Binding-site contacts:
Ligand atom C20 contacts residue VAL32 of chain 1.A at 3.9 Å (hydrophobic).
Ligand atom C14 contacts residue PRO27 of chain 1.A at 3.6 Å (hydrophobic).
Ligand atom F30 contacts residue GLU90 of chain 1.A at 3.4 Å.
Ligand atom N23 contacts residue VAL32 of chain 1.A at 3.9 Å.
Ligand atom O25 contacts residue ASN85 of chain 1.A at 2.8 Å (h-bond).
Ligand atom C21 contacts residue ASN85 of chain 1.A at 3.7 Å.
Ligand atom O27 contacts residue VAL32 of chain 1.A at 3.4 Å.
Ligand atom C18 contacts residue LEU39 of chain 1.A at 4.0 Å (hydrophobic).
Ligand atom C1 contacts residue TRP26 of chain 1.A at 3.5 Å (hydrophobic).
Ligand atom C22 contacts residue LYS30 of chain 1.A at 3.9 Å.
Ligand atom N23 contacts residue VAL91 of chain 1.A at 3.7 Å.
Ligand atom S32 contacts residue PRO31 of chain 1.A at 4.0 Å.
Ligand atom C14 contacts residue VAL91 of chain 1.A at 3.7 Å (hydrophobic).
Ligand atom C4 contacts residue HIS89 of chain 1.A at 4.0 Å.
Ligand atom C18 contacts residue HIS89 of chain 1.A at 3.9 Å.
Ligand atom O27 contacts residue PRO31 of chain 1.A at 3.3 Å (h-bond).
Ligand atom N24 contacts residue LEU37 of chain 1.A at 3.4 Å.
Ligand atom C20 contacts residue PHE28 of chain 1.A at 3.7 Å (hydrophobic).
Ligand atom C2 contacts residue TRP26 of chain 1.A at 3.6 Å (hydrophobic).
Ligand atom C22 contacts residue PRO27 of chain 1.A at 3.6 Å (hydrophobic).
Ligand atom C12 contacts residue VAL91 of chain 1.A at 3.9 Å (hydrophobic).
Ligand atom O28 contacts residue PRO27 of chain 1.A at 3.9 Å.
Ligand atom O28 contacts residue VAL91 of chain 1.A at 3.6 Å.
Ligand atom C20 contacts residue PRO27 of chain 1.A at 3.6 Å (hydrophobic).
Ligand atom C5 contacts residue LEU37 of chain 1.A at 3.8 Å (hydrophobic).
Ligand atom F31 contacts residue MET94 of chain 1.A at 3.1 Å.
Ligand atom O27 contacts residue ASP33 of chain 1.A at 2.8 Å (salt-bridge).
Ligand atom C13 contacts residue ASN85 of chain 1.A at 3.4 Å.
Ligand atom C8 contacts residue LEU37 of chain 1.A at 3.7 Å (hydrophobic).
Ligand atom F31 contacts residue PRO27 of chain 1.A at 3.4 Å.
Ligand atom C17 contacts residue ASN85 of chain 1.A at 3.5 Å.
Ligand atom O29 contacts residue LEU37 of chain 1.A at 3.4 Å.
Ligand atom C6 contacts residue GLU90 of chain 1.A at 3.9 Å.
Ligand atom C19 contacts residue TRP26 of chain 1.A at 3.5 Å (hydrophobic).
Ligand atom O25 contacts residue CYS81 of chain 1.A at 3.9 Å.
Ligand atom C9 contacts residue PRO27 of chain 1.A at 3.8 Å (hydrophobic).
Ligand atom C19 contacts residue PRO27 of chain 1.A at 3.8 Å (hydrophobic).
Ligand atom C7 contacts residue LEU37 of chain 1.A at 3.9 Å (hydrophobic).
Ligand atom C20 contacts residue VAL91 of chain 1.A at 4.0 Å (hydrophobic).
Ligand atom F31 contacts residue VAL91 of chain 1.A at 3.4 Å.

This small molecule binds to this protein.
Small molecule (SMILES): CCOc1cc(=O)n(C)cc1-c1cc(NS(O)(O)CC)ccc1Oc1ccc(F)cc1F

Sequence of chain 1.A:
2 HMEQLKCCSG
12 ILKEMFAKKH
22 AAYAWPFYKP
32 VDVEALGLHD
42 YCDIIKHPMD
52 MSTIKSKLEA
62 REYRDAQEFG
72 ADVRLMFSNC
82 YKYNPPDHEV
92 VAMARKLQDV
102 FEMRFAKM